This small molecule binds to this protein.
Small molecule (SMILES): OC[C@@H](O)C(O)[C@@H](O)CO

Binding-site contacts:
Ligand atom O5 contacts residue PHE93 of chain 1.B at 4.0 Å.
Ligand atom O5 contacts residue TRP136 of chain 1.B at 3.7 Å.
Ligand atom O5 contacts residue THR89 of chain 1.B at 4.2 Å.
Ligand atom O3 contacts residue MN1 of chain 1.F at 3.8 Å.
Ligand atom C1 contacts residue HIS219 of chain 1.B at 4.2 Å.
Ligand atom O4 contacts residue ASP292 of chain 1.B at 2.9 Å (salt-bridge).
Ligand atom O1 contacts residue PHE25 of chain 2.A at 3.5 Å.
Ligand atom O4 contacts residue GLU180 of chain 1.B at 2.5 Å (salt-bridge).
Ligand atom C5 contacts residue TRP15 of chain 1.B at 4.2 Å (hydrophobic).
Ligand atom C4 contacts residue MN1 of chain 1.F at 3.5 Å.
Ligand atom C2 contacts residue GLU180 of chain 1.B at 3.6 Å.
Ligand atom C5 contacts residue THR89 of chain 1.B at 4.2 Å.
Ligand atom C3 contacts residue ASP292 of chain 1.B at 3.8 Å.
Ligand atom O2 contacts residue GLU180 of chain 1.B at 3.1 Å (salt-bridge).
Ligand atom C4 contacts residue ASP292 of chain 1.B at 3.9 Å.
Ligand atom O2 contacts residue ASP292 of chain 1.B at 3.2 Å (salt-bridge).
Ligand atom O3 contacts residue TRP15 of chain 1.B at 3.4 Å (h-bond).
Ligand atom C3 contacts residue TRP136 of chain 1.B at 3.8 Å (hydrophobic).
Ligand atom O5 contacts residue HIS53 of chain 1.B at 2.7 Å (h-bond).
Ligand atom C2 contacts residue HIS219 of chain 1.B at 3.9 Å.
Ligand atom C4 contacts residue TRP136 of chain 1.B at 3.7 Å (hydrophobic).
Ligand atom C4 contacts residue GLU180 of chain 1.B at 3.2 Å.
Ligand atom O4 contacts residue MN1 of chain 1.F at 2.3 Å.
Ligand atom C2 contacts residue MN1 of chain 1.F at 3.2 Å.
Ligand atom O4 contacts residue ASP244 of chain 1.B at 3.2 Å (salt-bridge).
Ligand atom O1 contacts residue ASP254 of chain 1.B at 3.8 Å.
Ligand atom C2 contacts residue ASP292 of chain 1.B at 4.0 Å.
Ligand atom O1 contacts residue HIS219 of chain 1.B at 3.4 Å (h-bond).
Ligand atom C5 contacts residue GLU180 of chain 1.B at 4.1 Å.
Ligand atom O2 contacts residue HIS219 of chain 1.B at 3.3 Å (h-bond).
Ligand atom C1 contacts residue TRP136 of chain 1.B at 3.6 Å (hydrophobic).
Ligand atom C2 contacts residue TRP136 of chain 1.B at 3.7 Å (hydrophobic).
Ligand atom O1 contacts residue LYS182 of chain 1.B at 3.1 Å (salt-bridge).
Ligand atom C3 contacts residue MN1 of chain 1.F at 3.6 Å.
Ligand atom C5 contacts residue HIS53 of chain 1.B at 3.2 Å.
Ligand atom O2 contacts residue MN1 of chain 1.F at 2.3 Å.
Ligand atom C1 contacts residue PHE25 of chain 2.A at 3.7 Å (hydrophobic).
Ligand atom O3 contacts residue ASP292 of chain 1.B at 3.1 Å (salt-bridge).
Ligand atom O1 contacts residue TRP136 of chain 1.B at 3.6 Å.
Ligand atom O2 contacts residue GLU216 of chain 1.B at 3.0 Å (salt-bridge).

Sequence of chain 2.A:
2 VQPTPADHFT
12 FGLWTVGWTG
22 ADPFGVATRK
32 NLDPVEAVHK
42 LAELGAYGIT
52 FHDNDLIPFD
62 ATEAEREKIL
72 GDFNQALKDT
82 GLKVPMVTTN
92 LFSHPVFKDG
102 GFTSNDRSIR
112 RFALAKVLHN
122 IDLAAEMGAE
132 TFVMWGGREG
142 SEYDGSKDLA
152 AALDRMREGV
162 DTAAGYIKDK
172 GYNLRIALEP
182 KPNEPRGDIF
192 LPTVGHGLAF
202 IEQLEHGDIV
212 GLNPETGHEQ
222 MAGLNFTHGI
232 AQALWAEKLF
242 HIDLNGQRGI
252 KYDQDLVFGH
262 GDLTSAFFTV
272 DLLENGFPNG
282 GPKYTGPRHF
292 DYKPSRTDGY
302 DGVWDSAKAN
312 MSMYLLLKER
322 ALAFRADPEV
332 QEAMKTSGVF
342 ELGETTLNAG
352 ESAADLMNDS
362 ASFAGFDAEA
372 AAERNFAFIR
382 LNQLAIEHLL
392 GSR

Sequence of chain 1.B:
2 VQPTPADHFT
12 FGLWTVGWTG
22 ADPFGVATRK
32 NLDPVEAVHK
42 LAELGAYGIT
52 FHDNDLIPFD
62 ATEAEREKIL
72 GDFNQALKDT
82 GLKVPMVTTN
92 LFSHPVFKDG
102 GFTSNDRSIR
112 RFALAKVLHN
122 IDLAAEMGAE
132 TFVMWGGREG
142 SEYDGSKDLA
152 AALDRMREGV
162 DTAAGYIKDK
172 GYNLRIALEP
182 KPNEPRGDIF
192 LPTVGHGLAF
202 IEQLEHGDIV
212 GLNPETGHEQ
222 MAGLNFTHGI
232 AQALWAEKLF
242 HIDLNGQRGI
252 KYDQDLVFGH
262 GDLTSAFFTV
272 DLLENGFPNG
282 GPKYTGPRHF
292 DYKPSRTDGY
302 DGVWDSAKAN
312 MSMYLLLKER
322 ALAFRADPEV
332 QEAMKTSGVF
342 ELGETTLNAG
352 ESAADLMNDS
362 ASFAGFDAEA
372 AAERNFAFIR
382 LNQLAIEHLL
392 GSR